Binding-site contacts:
Ligand atom C1 contacts residue TRP143 of chain 1.S at 3.5 Å (hydrophobic).
Ligand atom C5 contacts residue TRP53 of chain 1.T at 4.0 Å (hydrophobic).
Ligand atom C12 contacts residue CYS188 of chain 1.S at 4.0 Å (hydrophobic).
Ligand atom C12 contacts residue ARG104 of chain 1.T at 3.9 Å.
Ligand atom C8 contacts residue TRP143 of chain 1.S at 3.8 Å (hydrophobic).
Ligand atom C6 contacts residue LEU112 of chain 1.T at 4.0 Å (hydrophobic).
Ligand atom N1 contacts residue TYR89 of chain 1.S at 2.7 Å (h-bond).
Ligand atom N2 contacts residue MET114 of chain 1.T at 3.4 Å.
Ligand atom C3 contacts residue TYR192 of chain 1.S at 3.4 Å (hydrophobic).
Ligand atom C5 contacts residue TRP143 of chain 1.S at 3.5 Å (hydrophobic).
Ligand atom C10 contacts residue MET114 of chain 1.T at 3.8 Å (hydrophobic).
Ligand atom N1 contacts residue SER142 of chain 1.S at 3.8 Å.
Ligand atom C4 contacts residue CYS188 of chain 1.S at 4.1 Å (hydrophobic).
Ligand atom C11 contacts residue TYR192 of chain 1.S at 3.8 Å (hydrophobic).
Ligand atom C1 contacts residue TYR89 of chain 1.S at 3.2 Å (hydrophobic).
Ligand atom C6 contacts residue THR144 of chain 1.S at 3.8 Å.
Ligand atom C5 contacts residue MET114 of chain 1.T at 3.9 Å (hydrophobic).
Ligand atom C11 contacts residue CYS188 of chain 1.S at 3.5 Å (hydrophobic).
Ligand atom C7 contacts residue LEU112 of chain 1.T at 3.7 Å (hydrophobic).
Ligand atom C10 contacts residue TRP143 of chain 1.S at 3.5 Å (hydrophobic).
Ligand atom C9 contacts residue MET114 of chain 1.T at 3.4 Å (hydrophobic).
Ligand atom C2 contacts residue TYR185 of chain 1.S at 3.6 Å (hydrophobic).
Ligand atom O1 contacts residue LEU112 of chain 1.T at 3.5 Å.
Ligand atom N2 contacts residue TRP143 of chain 1.S at 3.4 Å (h-bond).
Ligand atom C2 contacts residue TRP143 of chain 1.S at 3.8 Å (hydrophobic).
Ligand atom N3 contacts residue TRP143 of chain 1.S at 4.0 Å.
Ligand atom O1 contacts residue ARG104 of chain 1.T at 3.5 Å.
Ligand atom C2 contacts residue TYR89 of chain 1.S at 3.4 Å (hydrophobic).
Ligand atom C4 contacts residue CYS187 of chain 1.S at 3.6 Å (hydrophobic).
Ligand atom N1 contacts residue TRP143 of chain 1.S at 2.9 Å (h-bond).
Ligand atom C9 contacts residue TRP143 of chain 1.S at 3.3 Å (hydrophobic).
Ligand atom C3 contacts residue TRP143 of chain 1.S at 3.8 Å (hydrophobic).
Ligand atom C2 contacts residue TYR192 of chain 1.S at 3.4 Å (hydrophobic).
Ligand atom C11 contacts residue LEU112 of chain 1.T at 3.1 Å (hydrophobic).
Ligand atom C4 contacts residue MET114 of chain 1.T at 3.7 Å (hydrophobic).
Ligand atom C1 contacts residue TRP53 of chain 1.T at 3.9 Å (hydrophobic).
Ligand atom N3 contacts residue THR144 of chain 1.S at 3.7 Å.
Ligand atom C8 contacts residue MET114 of chain 1.T at 4.0 Å (hydrophobic).
Ligand atom C12 contacts residue TYR192 of chain 1.S at 3.2 Å (hydrophobic).
Ligand atom N3 contacts residue MET114 of chain 1.T at 3.9 Å.

This small molecule binds to this protein.
Small molecule (SMILES): CCOc1cncc(N2CCCNCC2)c1

Sequence of chain 1.S:
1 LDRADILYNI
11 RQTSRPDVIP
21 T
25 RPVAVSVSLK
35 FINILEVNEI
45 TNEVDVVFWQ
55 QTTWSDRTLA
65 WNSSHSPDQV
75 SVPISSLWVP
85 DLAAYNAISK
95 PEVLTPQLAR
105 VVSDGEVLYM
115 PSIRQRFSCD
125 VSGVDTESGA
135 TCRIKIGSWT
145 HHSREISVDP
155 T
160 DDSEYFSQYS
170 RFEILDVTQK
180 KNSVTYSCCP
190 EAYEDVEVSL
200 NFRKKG

Sequence of chain 1.T:
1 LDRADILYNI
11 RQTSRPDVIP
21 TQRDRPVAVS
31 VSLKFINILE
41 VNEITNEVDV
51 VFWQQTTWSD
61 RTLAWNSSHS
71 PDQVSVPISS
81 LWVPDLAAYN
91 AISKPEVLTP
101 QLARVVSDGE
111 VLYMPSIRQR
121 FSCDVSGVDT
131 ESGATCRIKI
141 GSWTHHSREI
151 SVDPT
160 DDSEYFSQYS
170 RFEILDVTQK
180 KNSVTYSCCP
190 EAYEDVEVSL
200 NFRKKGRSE